A protein and the small-molecule ligand that binds it are described below.
Small molecule (SMILES): C[C@@H](O)[C@@H](C)O

Binding-site contacts:
Ligand atom O5 contacts residue THR299 of chain 1.A at 3.4 Å (h-bond).
Ligand atom C4 contacts residue PHE145 of chain 1.A at 4.2 Å (hydrophobic).
Ligand atom O6 contacts residue THR299 of chain 1.A at 2.9 Å (h-bond).
Ligand atom C1 contacts residue PRO141 of chain 1.A at 3.4 Å (hydrophobic).
Ligand atom C4 contacts residue ARG144 of chain 1.A at 4.4 Å.
Ligand atom O5 contacts residue ARG144 of chain 1.A at 2.9 Å (salt-bridge).
Ligand atom O6 contacts residue ARG144 of chain 1.A at 2.7 Å.
Ligand atom C2 contacts residue PHE145 of chain 1.A at 4.5 Å (hydrophobic).
Ligand atom C2 contacts residue PRO141 of chain 1.A at 3.7 Å (hydrophobic).
Ligand atom C1 contacts residue PHE145 of chain 1.A at 4.3 Å (hydrophobic).
Ligand atom O5 contacts residue PRO141 of chain 1.A at 3.7 Å.
Ligand atom C2 contacts residue ARG144 of chain 1.A at 3.4 Å.
Ligand atom O6 contacts residue THR300 of chain 1.A at 2.5 Å (h-bond).
Ligand atom C3 contacts residue THR299 of chain 1.A at 3.7 Å.
Ligand atom C3 contacts residue ARG144 of chain 1.A at 3.5 Å.
Ligand atom C4 contacts residue THR300 of chain 1.A at 3.8 Å.
Ligand atom C3 contacts residue THR300 of chain 1.A at 3.7 Å.
Ligand atom C2 contacts residue THR299 of chain 1.A at 4.0 Å.
Ligand atom C4 contacts residue ILE305 of chain 1.A at 4.2 Å (hydrophobic).

Sequence of chain 1.A:
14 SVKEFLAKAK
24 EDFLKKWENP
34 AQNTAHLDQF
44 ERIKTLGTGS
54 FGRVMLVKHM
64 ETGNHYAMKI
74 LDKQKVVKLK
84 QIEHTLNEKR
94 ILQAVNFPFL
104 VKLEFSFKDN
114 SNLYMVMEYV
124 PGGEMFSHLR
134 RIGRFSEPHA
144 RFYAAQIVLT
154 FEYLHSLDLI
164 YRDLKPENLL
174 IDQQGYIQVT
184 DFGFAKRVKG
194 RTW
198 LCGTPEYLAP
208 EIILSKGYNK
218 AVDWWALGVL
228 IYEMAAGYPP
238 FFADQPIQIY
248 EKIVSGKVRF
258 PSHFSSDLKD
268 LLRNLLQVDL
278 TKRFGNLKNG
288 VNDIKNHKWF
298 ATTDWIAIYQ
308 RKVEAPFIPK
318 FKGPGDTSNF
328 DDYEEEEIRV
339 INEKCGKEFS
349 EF